Binding-site contacts:
Ligand atom C contacts residue TYR201 of chain 1.A at 4.1 Å (hydrophobic).
Ligand atom CA contacts residue LYS202 of chain 1.A at 3.7 Å.
Ligand atom N contacts residue TYR201 of chain 1.A at 3.6 Å.
Ligand atom CA contacts residue THR203 of chain 1.A at 4.5 Å.
Ligand atom CA contacts residue ILE204 of chain 1.A at 4.0 Å (hydrophobic).
Ligand atom C contacts residue ILE204 of chain 1.A at 4.3 Å (hydrophobic).
Ligand atom N contacts residue LYS202 of chain 1.A at 2.8 Å (salt-bridge).
Ligand atom CA contacts residue TYR201 of chain 1.A at 3.4 Å (hydrophobic).
Ligand atom CA contacts residue ARG225 of chain 1.A at 3.9 Å.
Ligand atom C contacts residue ARG225 of chain 1.A at 4.2 Å.
Ligand atom N contacts residue THR203 of chain 1.A at 4.3 Å.
Ligand atom O contacts residue ARG225 of chain 1.A at 3.1 Å.

A protein and the small-molecule ligand that binds it are described below.
Small molecule (SMILES): NCC(=O)O

Sequence of chain 1.A:
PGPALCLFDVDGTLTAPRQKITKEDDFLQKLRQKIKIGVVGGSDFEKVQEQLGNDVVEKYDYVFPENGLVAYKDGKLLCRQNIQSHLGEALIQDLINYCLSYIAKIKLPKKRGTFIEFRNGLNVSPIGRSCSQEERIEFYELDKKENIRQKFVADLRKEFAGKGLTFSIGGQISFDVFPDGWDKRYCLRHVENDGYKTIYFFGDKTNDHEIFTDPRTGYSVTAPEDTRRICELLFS